Sequence of chain 1.A:
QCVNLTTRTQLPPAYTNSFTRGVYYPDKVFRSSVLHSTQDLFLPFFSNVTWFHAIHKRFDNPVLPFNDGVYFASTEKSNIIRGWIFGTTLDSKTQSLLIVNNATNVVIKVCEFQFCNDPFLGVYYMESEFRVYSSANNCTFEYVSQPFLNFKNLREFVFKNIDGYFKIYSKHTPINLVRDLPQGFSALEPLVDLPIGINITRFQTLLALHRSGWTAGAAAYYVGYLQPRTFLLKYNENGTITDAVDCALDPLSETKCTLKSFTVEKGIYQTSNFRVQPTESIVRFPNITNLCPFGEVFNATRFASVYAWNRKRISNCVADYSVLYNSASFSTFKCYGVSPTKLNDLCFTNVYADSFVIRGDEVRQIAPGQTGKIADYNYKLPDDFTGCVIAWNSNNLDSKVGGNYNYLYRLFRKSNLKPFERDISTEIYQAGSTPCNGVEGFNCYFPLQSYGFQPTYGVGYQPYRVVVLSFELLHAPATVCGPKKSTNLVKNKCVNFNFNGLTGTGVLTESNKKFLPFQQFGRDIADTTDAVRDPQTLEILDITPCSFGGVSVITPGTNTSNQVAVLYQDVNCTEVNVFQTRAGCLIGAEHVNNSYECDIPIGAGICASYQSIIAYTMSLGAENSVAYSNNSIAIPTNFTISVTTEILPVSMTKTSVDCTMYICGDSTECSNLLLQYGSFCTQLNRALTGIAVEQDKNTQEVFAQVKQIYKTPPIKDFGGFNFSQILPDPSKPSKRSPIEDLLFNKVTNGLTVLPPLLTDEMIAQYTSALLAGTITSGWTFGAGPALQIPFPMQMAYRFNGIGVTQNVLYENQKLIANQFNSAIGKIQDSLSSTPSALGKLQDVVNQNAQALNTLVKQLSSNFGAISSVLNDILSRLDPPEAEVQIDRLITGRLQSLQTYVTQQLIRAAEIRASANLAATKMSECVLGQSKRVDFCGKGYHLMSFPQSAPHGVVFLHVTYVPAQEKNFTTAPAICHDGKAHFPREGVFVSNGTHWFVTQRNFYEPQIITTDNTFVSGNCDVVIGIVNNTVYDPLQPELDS

Binding-site contacts:
Ligand atom O7 contacts residue GLN1071 of chain 1.A at 3.4 Å (h-bond).
Ligand atom C8 contacts residue LEU922 of chain 1.A at 3.9 Å (hydrophobic).
Ligand atom O6 contacts residue LEU922 of chain 1.A at 3.6 Å.
Ligand atom O4 contacts residue LEU922 of chain 1.A at 3.8 Å.
Ligand atom C1 contacts residue ASN717 of chain 1.A at 1.4 Å.
Ligand atom O5 contacts residue GLN1071 of chain 1.A at 3.5 Å (h-bond).
Ligand atom C5 contacts residue ASN717 of chain 1.A at 3.6 Å.
Ligand atom C8 contacts residue ASN717 of chain 1.A at 4.4 Å.
Ligand atom C5 contacts residue LEU922 of chain 1.A at 3.9 Å (hydrophobic).
Ligand atom C8 contacts residue GLN926 of chain 1.A at 4.4 Å.
Ligand atom C4 contacts residue ASN717 of chain 1.A at 4.2 Å.
Ligand atom O7 contacts residue ASN717 of chain 1.A at 3.2 Å (h-bond).
Ligand atom O6 contacts residue GLN926 of chain 1.A at 2.6 Å (h-bond).
Ligand atom C1 contacts residue GLN1071 of chain 1.A at 3.5 Å.
Ligand atom C6 contacts residue LEU922 of chain 1.A at 4.3 Å (hydrophobic).
Ligand atom C2 contacts residue ASN717 of chain 1.A at 2.5 Å.
Ligand atom C2 contacts residue GLN1071 of chain 1.A at 3.9 Å.
Ligand atom C7 contacts residue GLN1071 of chain 1.A at 4.4 Å.
Ligand atom C7 contacts residue LEU922 of chain 1.A at 3.7 Å (hydrophobic).
Ligand atom C1 contacts residue LEU922 of chain 1.A at 4.5 Å (hydrophobic).
Ligand atom N2 contacts residue ASN717 of chain 1.A at 2.9 Å (h-bond).
Ligand atom C6 contacts residue GLN926 of chain 1.A at 3.7 Å.
Ligand atom C4 contacts residue LEU922 of chain 1.A at 4.4 Å (hydrophobic).
Ligand atom C5 contacts residue GLN926 of chain 1.A at 4.1 Å.
Ligand atom O5 contacts residue ASN717 of chain 1.A at 2.3 Å (h-bond).
Ligand atom O7 contacts residue LEU922 of chain 1.A at 3.4 Å.
Ligand atom C7 contacts residue ASN717 of chain 1.A at 3.2 Å.
Ligand atom C3 contacts residue ASN717 of chain 1.A at 3.8 Å.

This small molecule binds to this protein.
Small molecule (SMILES): CC(=O)N[C@H]1[C@H](O[C@H]2[C@H](O)[C@@H](NC(C)=O)CO[C@@H]2CO)O[C@H](CO)[C@@H](O)[C@@H]1O